Binding-site contacts:
Ligand atom NAJ contacts residue VAL95 of chain 1.A at 3.8 Å.
Ligand atom CAG contacts residue PRO31 of chain 1.A at 3.7 Å (hydrophobic).
Ligand atom CAK contacts residue VAL95 of chain 1.A at 4.1 Å (hydrophobic).
Ligand atom CAG contacts residue PHE32 of chain 1.A at 4.3 Å (hydrophobic).
Ligand atom CAD contacts residue LEU43 of chain 1.A at 4.1 Å (hydrophobic).
Ligand atom NAJ contacts residue ASN89 of chain 1.A at 3.0 Å (h-bond).
Ligand atom CAO contacts residue VAL95 of chain 1.A at 4.3 Å (hydrophobic).
Ligand atom CAF contacts residue ASN89 of chain 1.A at 3.0 Å.
Ligand atom CAL contacts residue ASN89 of chain 1.A at 3.4 Å.
Ligand atom CAI contacts residue PRO31 of chain 1.A at 4.1 Å (hydrophobic).
Ligand atom CAF contacts residue LEU43 of chain 1.A at 4.0 Å (hydrophobic).
Ligand atom CAB contacts residue 2ME1 of chain 1.D at 4.3 Å.
Ligand atom CAH contacts residue LEU43 of chain 1.A at 4.2 Å (hydrophobic).
Ligand atom OAA contacts residue CYS85 of chain 1.A at 3.6 Å.
Ligand atom CAL contacts residue LEU43 of chain 1.A at 4.1 Å (hydrophobic).
Ligand atom CAM contacts residue VAL36 of chain 1.A at 4.2 Å (hydrophobic).
Ligand atom CAN contacts residue LEU43 of chain 1.A at 4.2 Å (hydrophobic).
Ligand atom CAB contacts residue ASN89 of chain 1.A at 4.2 Å.
Ligand atom CAC contacts residue VAL36 of chain 1.A at 3.6 Å (hydrophobic).
Ligand atom CAB contacts residue HIS93 of chain 1.A at 4.2 Å.
Ligand atom OAA contacts residue ASN89 of chain 1.A at 2.9 Å (h-bond).
Ligand atom CAE contacts residue VAL36 of chain 1.A at 4.2 Å (hydrophobic).
Ligand atom CAH contacts residue 2ME1 of chain 1.D at 3.6 Å.
Ligand atom CAN contacts residue 2ME1 of chain 1.D at 4.0 Å.
Ligand atom CAB contacts residue LEU43 of chain 1.A at 4.0 Å (hydrophobic).
Ligand atom CAK contacts residue ASN89 of chain 1.A at 3.4 Å.
Ligand atom CAI contacts residue 2ME1 of chain 1.D at 3.9 Å.
Ligand atom NAJ contacts residue TYR88 of chain 1.A at 4.2 Å.
Ligand atom CAM contacts residue VAL95 of chain 1.A at 4.0 Å (hydrophobic).
Ligand atom CAD contacts residue LEU41 of chain 1.A at 4.3 Å (hydrophobic).
Ligand atom CAC contacts residue PRO31 of chain 1.A at 2.5 Å (hydrophobic).
Ligand atom CAH contacts residue LEU41 of chain 1.A at 3.7 Å (hydrophobic).
Ligand atom CAL contacts residue VAL95 of chain 1.A at 4.1 Å (hydrophobic).
Ligand atom CAI contacts residue LEU41 of chain 1.A at 4.0 Å (hydrophobic).
Ligand atom CAO contacts residue 2ME1 of chain 1.D at 4.1 Å.
Ligand atom CAE contacts residue PRO31 of chain 1.A at 2.8 Å (hydrophobic).
Ligand atom CAN contacts residue LEU41 of chain 1.A at 4.3 Å (hydrophobic).
Ligand atom CAG contacts residue VAL36 of chain 1.A at 3.7 Å (hydrophobic).
Ligand atom CAD contacts residue 2ME1 of chain 1.D at 3.8 Å.
Ligand atom CAF contacts residue TYR88 of chain 1.A at 4.3 Å (hydrophobic).

This small molecule binds to this protein.
Small molecule (SMILES): O=c1[nH]c2ccccc2c2ccccc12

Sequence of chain 1.A:
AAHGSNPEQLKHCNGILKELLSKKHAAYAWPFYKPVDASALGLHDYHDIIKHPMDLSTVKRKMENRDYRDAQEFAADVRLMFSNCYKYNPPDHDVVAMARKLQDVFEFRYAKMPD